This protein binds this small molecule.
Small molecule (SMILES): NC(=O)CP(=O)(O)O

Binding-site contacts:
Ligand atom O1P contacts residue ARG54 of chain 1.A at 2.8 Å (salt-bridge).
Ligand atom N1 contacts residue LEU267 of chain 1.A at 4.3 Å.
Ligand atom C1 contacts residue HIS134 of chain 1.A at 3.4 Å.
Ligand atom N1 contacts residue ARG105 of chain 1.A at 4.3 Å.
Ligand atom C1 contacts residue PRO266 of chain 1.A at 4.5 Å (hydrophobic).
Ligand atom O3P contacts residue SER52 of chain 1.A at 4.1 Å.
Ligand atom P contacts residue ARG54 of chain 1.A at 4.0 Å.
Ligand atom C1P contacts residue LEU267 of chain 1.A at 4.1 Å (hydrophobic).
Ligand atom O1 contacts residue ARG296 of chain 1.A at 4.3 Å.
Ligand atom O1P contacts residue SER52 of chain 1.A at 4.0 Å.
Ligand atom C1 contacts residue THR55 of chain 1.A at 3.5 Å.
Ligand atom P contacts residue SER52 of chain 1.A at 3.9 Å.
Ligand atom O1P contacts residue THR55 of chain 1.A at 4.3 Å.
Ligand atom C1 contacts residue GLN137 of chain 1.A at 3.8 Å.
Ligand atom P contacts residue THR53 of chain 1.A at 3.8 Å.
Ligand atom P contacts residue ARG105 of chain 1.A at 3.5 Å.
Ligand atom O3P contacts residue THR55 of chain 1.A at 4.1 Å.
Ligand atom O1 contacts residue THR55 of chain 1.A at 2.6 Å (h-bond).
Ligand atom C1P contacts residue ARG54 of chain 1.A at 3.8 Å.
Ligand atom O2P contacts residue SER52 of chain 1.A at 2.7 Å (h-bond).
Ligand atom C1 contacts residue ARG105 of chain 1.A at 4.1 Å.
Ligand atom P contacts residue THR55 of chain 1.A at 3.5 Å.
Ligand atom C1P contacts residue PRO266 of chain 1.A at 4.4 Å (hydrophobic).
Ligand atom O2P contacts residue ARG105 of chain 1.A at 3.6 Å.
Ligand atom C1P contacts residue THR55 of chain 1.A at 3.9 Å.
Ligand atom N1 contacts residue PRO266 of chain 1.A at 4.3 Å.
Ligand atom O2P contacts residue THR55 of chain 1.A at 2.3 Å (h-bond).
Ligand atom N1 contacts residue HIS134 of chain 1.A at 3.3 Å.
Ligand atom O1 contacts residue HIS134 of chain 1.A at 2.9 Å.
Ligand atom O2P contacts residue THR53 of chain 1.A at 3.5 Å (h-bond).
Ligand atom O1 contacts residue ARG105 of chain 1.A at 4.1 Å.
Ligand atom O3P contacts residue ARG105 of chain 1.A at 2.4 Å (salt-bridge).
Ligand atom N1 contacts residue GLN137 of chain 1.A at 3.6 Å.
Ligand atom O1 contacts residue GLN137 of chain 1.A at 3.3 Å.
Ligand atom O3P contacts residue ALA51 of chain 1.A at 4.5 Å.
Ligand atom O2P contacts residue ARG56 of chain 1.A at 4.3 Å.
Ligand atom O2P contacts residue ARG54 of chain 1.A at 3.4 Å (salt-bridge).
Ligand atom O1P contacts residue THR53 of chain 1.A at 3.0 Å (h-bond).
Ligand atom O3P contacts residue THR53 of chain 1.A at 4.4 Å.

Sequence of chain 1.A:
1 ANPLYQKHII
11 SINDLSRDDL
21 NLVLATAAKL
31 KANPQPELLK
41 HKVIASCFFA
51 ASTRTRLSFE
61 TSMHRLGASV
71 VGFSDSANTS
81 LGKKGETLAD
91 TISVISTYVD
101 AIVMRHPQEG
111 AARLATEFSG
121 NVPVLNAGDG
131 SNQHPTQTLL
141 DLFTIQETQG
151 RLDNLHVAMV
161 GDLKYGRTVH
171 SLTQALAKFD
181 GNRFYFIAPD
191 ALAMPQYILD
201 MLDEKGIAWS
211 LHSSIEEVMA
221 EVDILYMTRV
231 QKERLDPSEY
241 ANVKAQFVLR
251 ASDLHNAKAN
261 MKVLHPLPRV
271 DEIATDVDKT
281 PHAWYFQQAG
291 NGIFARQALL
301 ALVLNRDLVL